Binding-site contacts:
Ligand atom C3 contacts residue ARG323 of chain 1.A at 4.3 Å.
Ligand atom N2 contacts residue ASN269 of chain 1.A at 3.5 Å (h-bond).
Ligand atom C7 contacts residue ASN269 of chain 1.A at 4.2 Å.
Ligand atom C8 contacts residue ARG323 of chain 1.A at 4.1 Å.
Ligand atom C1 contacts residue ASN269 of chain 1.A at 1.5 Å.
Ligand atom N2 contacts residue GLY249 of chain 1.A at 4.0 Å.
Ligand atom C4 contacts residue ARG323 of chain 1.A at 4.3 Å.
Ligand atom C7 contacts residue ARG323 of chain 1.A at 4.0 Å.
Ligand atom O7 contacts residue ARG323 of chain 1.A at 4.0 Å.
Ligand atom O5 contacts residue GLU248 of chain 1.A at 3.7 Å.
Ligand atom N2 contacts residue GLU248 of chain 1.A at 4.0 Å.
Ligand atom C5 contacts residue ASN269 of chain 1.A at 3.2 Å.
Ligand atom C6 contacts residue GLU270 of chain 1.A at 4.0 Å.
Ligand atom C1 contacts residue GLY249 of chain 1.A at 4.2 Å.
Ligand atom C8 contacts residue ILE250 of chain 1.A at 3.5 Å (hydrophobic).
Ligand atom C3 contacts residue ASN269 of chain 1.A at 3.6 Å.
Ligand atom N2 contacts residue ARG323 of chain 1.A at 4.4 Å.
Ligand atom O6 contacts residue ASN269 of chain 1.A at 3.9 Å.
Ligand atom O5 contacts residue ASN269 of chain 1.A at 2.4 Å (h-bond).
Ligand atom C8 contacts residue LYS327 of chain 1.A at 4.2 Å.
Ligand atom C8 contacts residue GLY249 of chain 1.A at 4.0 Å.
Ligand atom C1 contacts residue ARG323 of chain 1.A at 4.5 Å.
Ligand atom C8 contacts residue ASN269 of chain 1.A at 4.4 Å.
Ligand atom C2 contacts residue ASN269 of chain 1.A at 2.5 Å.
Ligand atom C6 contacts residue ASN269 of chain 1.A at 3.4 Å.
Ligand atom C2 contacts residue ARG323 of chain 1.A at 3.8 Å.
Ligand atom C1 contacts residue GLU248 of chain 1.A at 4.0 Å.
Ligand atom C4 contacts residue ASN269 of chain 1.A at 3.5 Å.
Ligand atom O3 contacts residue ARG323 of chain 1.A at 3.4 Å (salt-bridge).

Sequence of chain 1.A:
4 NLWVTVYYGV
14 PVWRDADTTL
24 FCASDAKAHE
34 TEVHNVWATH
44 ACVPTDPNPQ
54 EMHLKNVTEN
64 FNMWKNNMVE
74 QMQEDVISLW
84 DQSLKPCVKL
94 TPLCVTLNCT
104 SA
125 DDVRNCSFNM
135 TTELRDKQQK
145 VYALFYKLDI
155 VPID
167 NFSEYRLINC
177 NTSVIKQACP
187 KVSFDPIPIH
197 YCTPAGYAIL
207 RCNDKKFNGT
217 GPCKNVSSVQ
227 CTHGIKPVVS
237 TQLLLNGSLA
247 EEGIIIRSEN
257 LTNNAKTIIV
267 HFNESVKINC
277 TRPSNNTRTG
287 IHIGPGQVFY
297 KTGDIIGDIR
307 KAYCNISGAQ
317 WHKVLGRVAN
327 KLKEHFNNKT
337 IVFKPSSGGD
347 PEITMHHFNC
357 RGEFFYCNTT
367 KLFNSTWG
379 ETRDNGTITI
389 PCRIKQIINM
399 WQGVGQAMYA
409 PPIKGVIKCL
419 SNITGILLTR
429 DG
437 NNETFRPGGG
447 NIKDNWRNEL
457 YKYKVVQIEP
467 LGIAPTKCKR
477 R

The protein below binds the small molecule below.
Small molecule (SMILES): CC(=O)N[C@@H]1[C@@H](O)[C@H](O)[C@@H](CO)O[C@H]1O